A protein and the small-molecule ligand that binds it are described below.
Small molecule (SMILES): CC(C)CCC[C@@H](C)[C@H]1CC[C@H]2[C@@H]3CC=C4C[C@@H](O)CC[C@]4(C)[C@H]3CC[C@]12C

Sequence of chain 1.B:
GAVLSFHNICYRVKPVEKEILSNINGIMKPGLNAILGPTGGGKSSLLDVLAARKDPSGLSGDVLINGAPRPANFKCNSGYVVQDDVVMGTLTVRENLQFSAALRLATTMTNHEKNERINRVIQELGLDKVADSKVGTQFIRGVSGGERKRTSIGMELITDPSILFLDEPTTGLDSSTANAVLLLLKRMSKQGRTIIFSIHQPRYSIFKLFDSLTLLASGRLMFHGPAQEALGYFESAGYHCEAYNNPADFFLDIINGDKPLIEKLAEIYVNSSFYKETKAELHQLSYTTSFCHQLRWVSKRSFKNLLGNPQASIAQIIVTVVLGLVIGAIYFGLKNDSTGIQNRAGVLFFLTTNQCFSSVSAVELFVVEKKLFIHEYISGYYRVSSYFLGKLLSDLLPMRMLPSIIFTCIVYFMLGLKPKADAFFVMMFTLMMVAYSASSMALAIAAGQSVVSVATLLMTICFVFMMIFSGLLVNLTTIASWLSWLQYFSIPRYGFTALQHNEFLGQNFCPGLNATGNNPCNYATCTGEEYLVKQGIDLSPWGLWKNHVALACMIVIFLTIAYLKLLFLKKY

Binding-site contacts:
Ligand atom C27 contacts residue VAL414 of chain 1.B at 3.5 Å (hydrophobic).
Ligand atom C7 contacts residue VAL546 of chain 1.A at 4.2 Å (hydrophobic).
Ligand atom C23 contacts residue VAL411 of chain 1.B at 4.0 Å (hydrophobic).
Ligand atom C6 contacts residue PHE192 of chain 1.B at 3.9 Å (hydrophobic).
Ligand atom C16 contacts residue LEU549 of chain 1.A at 4.3 Å (hydrophobic).
Ligand atom C20 contacts residue ILE410 of chain 1.B at 4.5 Å (hydrophobic).
Ligand atom C16 contacts residue LEU550 of chain 1.A at 4.5 Å (hydrophobic).
Ligand atom C11 contacts residue PRO402 of chain 1.B at 4.5 Å (hydrophobic).
Ligand atom C2 contacts residue PRO402 of chain 1.B at 4.4 Å (hydrophobic).
Ligand atom C24 contacts residue VAL411 of chain 1.B at 4.5 Å (hydrophobic).
Ligand atom C23 contacts residue ILE410 of chain 1.B at 3.9 Å (hydrophobic).
Ligand atom C4 contacts residue PHE192 of chain 1.B at 4.2 Å (hydrophobic).
Ligand atom C9 contacts residue PRO402 of chain 1.B at 4.3 Å (hydrophobic).
Ligand atom C26 contacts residue ILE553 of chain 1.A at 3.9 Å (hydrophobic).
Ligand atom C21 contacts residue ALA407 of chain 1.B at 3.9 Å (hydrophobic).
Ligand atom O1 contacts residue PHE192 of chain 1.B at 4.3 Å.
Ligand atom C3 contacts residue PHE192 of chain 1.B at 4.4 Å (hydrophobic).
Ligand atom C21 contacts residue ILE410 of chain 1.B at 3.2 Å (hydrophobic).
Ligand atom C15 contacts residue VAL546 of chain 1.A at 4.3 Å (hydrophobic).
Ligand atom C1 contacts residue PRO402 of chain 1.B at 3.8 Å (hydrophobic).
Ligand atom C12 contacts residue PRO402 of chain 1.B at 4.3 Å (hydrophobic).
Ligand atom C17 contacts residue ALA407 of chain 1.B at 4.2 Å (hydrophobic).
Ligand atom C27 contacts residue ILE410 of chain 1.B at 3.9 Å (hydrophobic).
Ligand atom C5 contacts residue PHE192 of chain 1.B at 4.5 Å (hydrophobic).
Ligand atom C27 contacts residue VAL411 of chain 1.B at 3.9 Å (hydrophobic).

Sequence of chain 1.A:
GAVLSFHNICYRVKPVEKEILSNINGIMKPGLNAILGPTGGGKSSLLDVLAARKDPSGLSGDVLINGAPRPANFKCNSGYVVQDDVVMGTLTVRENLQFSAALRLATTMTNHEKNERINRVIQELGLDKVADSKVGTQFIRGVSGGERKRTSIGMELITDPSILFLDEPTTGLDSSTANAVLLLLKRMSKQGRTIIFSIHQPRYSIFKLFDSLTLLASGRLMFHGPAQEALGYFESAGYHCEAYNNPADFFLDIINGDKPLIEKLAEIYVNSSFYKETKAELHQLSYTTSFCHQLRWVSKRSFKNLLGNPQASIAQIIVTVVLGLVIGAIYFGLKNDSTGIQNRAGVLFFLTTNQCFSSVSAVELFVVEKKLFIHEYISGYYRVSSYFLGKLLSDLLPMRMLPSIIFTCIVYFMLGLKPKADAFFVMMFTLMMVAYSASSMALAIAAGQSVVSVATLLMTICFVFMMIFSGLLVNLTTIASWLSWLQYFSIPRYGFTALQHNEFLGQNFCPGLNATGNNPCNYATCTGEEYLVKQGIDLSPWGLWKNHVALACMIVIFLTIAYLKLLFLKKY